Binding-site contacts:
Ligand atom N2 contacts residue ASN19 of chain 25.Z at 4.0 Å.
Ligand atom C3 contacts residue ASN19 of chain 25.Z at 4.4 Å.
Ligand atom C6 contacts residue ASN19 of chain 25.Z at 4.1 Å.
Ligand atom C2 contacts residue ASN19 of chain 25.Z at 3.4 Å.
Ligand atom C5 contacts residue ASN19 of chain 25.Z at 3.4 Å.
Ligand atom O7 contacts residue ASN19 of chain 25.Z at 4.5 Å.
Ligand atom O5 contacts residue ASN19 of chain 25.Z at 2.2 Å (h-bond).
Ligand atom C1 contacts residue ASN19 of chain 25.Z at 1.9 Å.
Ligand atom O6 contacts residue ASN19 of chain 25.Z at 4.5 Å.

This small molecule binds to this protein.
Small molecule (SMILES): CC(=O)N[C@H]1[C@H](O[C@H]2[C@H](O)[C@@H](NC(C)=O)CO[C@@H]2CO)O[C@H](CO)[C@@H](O)[C@@H]1O

Sequence of chain 25.Z:
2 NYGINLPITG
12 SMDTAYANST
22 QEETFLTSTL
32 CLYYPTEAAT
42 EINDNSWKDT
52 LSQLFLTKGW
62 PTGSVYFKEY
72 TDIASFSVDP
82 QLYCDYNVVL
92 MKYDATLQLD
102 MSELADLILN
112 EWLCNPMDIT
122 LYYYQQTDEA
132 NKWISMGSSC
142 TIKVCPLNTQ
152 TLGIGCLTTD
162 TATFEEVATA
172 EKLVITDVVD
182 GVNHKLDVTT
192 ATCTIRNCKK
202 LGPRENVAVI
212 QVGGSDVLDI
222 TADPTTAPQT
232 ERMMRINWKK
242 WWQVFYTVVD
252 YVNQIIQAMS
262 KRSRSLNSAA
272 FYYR